Binding-site contacts:
Ligand atom C5 contacts residue ASN331 of chain 1.C at 3.5 Å.
Ligand atom C8 contacts residue GLN580 of chain 1.C at 4.5 Å.
Ligand atom C2 contacts residue ASN331 of chain 1.C at 2.8 Å.
Ligand atom C7 contacts residue ASN331 of chain 1.C at 4.5 Å.
Ligand atom N2 contacts residue GLN580 of chain 1.C at 4.1 Å.
Ligand atom C4 contacts residue ASN331 of chain 1.C at 4.3 Å.
Ligand atom N2 contacts residue ASN331 of chain 1.C at 3.2 Å (h-bond).
Ligand atom O5 contacts residue ASN331 of chain 1.C at 2.3 Å (h-bond).
Ligand atom C1 contacts residue ASN331 of chain 1.C at 1.5 Å.
Ligand atom C3 contacts residue ASN331 of chain 1.C at 4.0 Å.
Ligand atom O6 contacts residue ASN331 of chain 1.C at 4.4 Å.

The protein below binds the small molecule below.
Small molecule (SMILES): CC(=O)N[C@H]1[C@H](O[C@H]2[C@H](O)[C@@H](NC(C)=O)CO[C@@H]2CO)O[C@H](CO)[C@@H](O)[C@@H]1O

Sequence of chain 1.C:
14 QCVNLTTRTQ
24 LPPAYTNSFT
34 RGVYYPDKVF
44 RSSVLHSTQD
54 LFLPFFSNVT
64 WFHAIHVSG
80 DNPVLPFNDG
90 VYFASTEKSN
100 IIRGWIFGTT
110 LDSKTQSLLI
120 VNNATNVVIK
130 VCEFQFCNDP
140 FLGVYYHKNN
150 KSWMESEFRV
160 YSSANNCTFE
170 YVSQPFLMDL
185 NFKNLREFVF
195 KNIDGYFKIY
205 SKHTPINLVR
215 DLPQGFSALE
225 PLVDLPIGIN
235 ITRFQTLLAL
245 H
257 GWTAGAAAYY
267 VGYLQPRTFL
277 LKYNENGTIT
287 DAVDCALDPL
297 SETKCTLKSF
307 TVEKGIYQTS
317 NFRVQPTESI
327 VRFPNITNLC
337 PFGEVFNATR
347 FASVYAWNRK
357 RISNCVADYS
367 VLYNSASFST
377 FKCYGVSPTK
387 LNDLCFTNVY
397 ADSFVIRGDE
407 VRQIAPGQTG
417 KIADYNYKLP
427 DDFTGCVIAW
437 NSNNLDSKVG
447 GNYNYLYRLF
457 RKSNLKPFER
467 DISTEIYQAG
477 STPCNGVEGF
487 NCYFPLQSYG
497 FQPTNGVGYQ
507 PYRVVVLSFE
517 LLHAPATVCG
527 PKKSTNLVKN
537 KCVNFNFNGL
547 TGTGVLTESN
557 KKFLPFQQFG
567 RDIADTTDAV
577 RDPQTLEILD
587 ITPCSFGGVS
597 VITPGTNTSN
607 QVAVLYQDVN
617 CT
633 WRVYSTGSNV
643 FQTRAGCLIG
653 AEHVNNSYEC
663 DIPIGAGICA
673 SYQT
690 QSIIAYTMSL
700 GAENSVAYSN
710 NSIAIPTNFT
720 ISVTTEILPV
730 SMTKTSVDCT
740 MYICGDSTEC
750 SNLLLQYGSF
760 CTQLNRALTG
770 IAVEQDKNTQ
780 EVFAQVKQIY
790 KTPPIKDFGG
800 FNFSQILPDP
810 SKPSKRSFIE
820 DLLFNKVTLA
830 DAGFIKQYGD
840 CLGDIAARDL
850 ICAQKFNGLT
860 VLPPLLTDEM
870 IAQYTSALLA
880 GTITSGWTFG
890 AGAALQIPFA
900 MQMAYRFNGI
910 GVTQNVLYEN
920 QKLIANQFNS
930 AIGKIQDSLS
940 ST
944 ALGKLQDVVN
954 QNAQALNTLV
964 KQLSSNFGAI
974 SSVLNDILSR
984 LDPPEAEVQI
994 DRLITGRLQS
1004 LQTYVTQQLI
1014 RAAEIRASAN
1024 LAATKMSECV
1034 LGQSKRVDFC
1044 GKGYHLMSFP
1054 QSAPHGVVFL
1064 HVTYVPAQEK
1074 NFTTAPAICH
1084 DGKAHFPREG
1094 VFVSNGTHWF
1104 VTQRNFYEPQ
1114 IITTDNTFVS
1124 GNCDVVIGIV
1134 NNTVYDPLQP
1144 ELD